Binding-site contacts:
Ligand atom CM2 contacts residue ILE184 of chain 41.A at 3.8 Å (hydrophobic).
Ligand atom C5 contacts residue TYR193 of chain 41.A at 4.0 Å (hydrophobic).
Ligand atom C1B contacts residue ILE95 of chain 41.A at 3.6 Å (hydrophobic).
Ligand atom O1A contacts residue LEU220 of chain 41.A at 3.4 Å.
Ligand atom F1 contacts residue VAL171 of chain 41.A at 3.8 Å.
Ligand atom F1 contacts residue MET182 of chain 41.A at 3.2 Å.
Ligand atom O1B contacts residue ILE119 of chain 41.A at 3.9 Å.
Ligand atom CM6 contacts residue ILE95 of chain 41.A at 3.9 Å (hydrophobic).
Ligand atom C2B contacts residue ILE184 of chain 41.A at 3.8 Å (hydrophobic).
Ligand atom F3 contacts residue VAL24 of chain 41.C at 3.3 Å.
Ligand atom C4 contacts residue TYR193 of chain 41.A at 3.9 Å (hydrophobic).
Ligand atom N2 contacts residue PHE115 of chain 41.A at 3.7 Å.
Ligand atom O1A contacts residue ILE121 of chain 41.A at 3.8 Å.
Ligand atom CM6 contacts residue TRP93 of chain 41.A at 3.7 Å (hydrophobic).
Ligand atom F3 contacts residue PHE147 of chain 41.A at 3.5 Å.
Ligand atom F2 contacts residue PHE147 of chain 41.A at 3.8 Å.
Ligand atom C1C contacts residue TYR193 of chain 41.A at 3.9 Å (hydrophobic).
Ligand atom C3A contacts residue LEU220 of chain 41.A at 4.0 Å (hydrophobic).
Ligand atom N3A contacts residue ILE184 of chain 41.A at 3.9 Å.
Ligand atom F2 contacts residue VAL171 of chain 41.A at 3.9 Å.
Ligand atom C6B contacts residue ILE119 of chain 41.A at 3.8 Å (hydrophobic).
Ligand atom F3 contacts residue ALA169 of chain 41.A at 3.7 Å.
Ligand atom N1A contacts residue LEU220 of chain 41.A at 3.3 Å.
Ligand atom CM2 contacts residue ILE95 of chain 41.A at 4.0 Å (hydrophobic).
Ligand atom F2 contacts residue ALA169 of chain 41.A at 3.6 Å.
Ligand atom O1 contacts residue PHE115 of chain 41.A at 3.4 Å.
Ligand atom C5B contacts residue ILE119 of chain 41.A at 3.9 Å (hydrophobic).
Ligand atom O1 contacts residue THR97 of chain 41.A at 3.8 Å.
Ligand atom CM6 contacts residue ILE119 of chain 41.A at 4.0 Å (hydrophobic).
Ligand atom C3B contacts residue ILE184 of chain 41.A at 3.5 Å (hydrophobic).
Ligand atom N2 contacts residue THR97 of chain 41.A at 3.8 Å.
Ligand atom F2 contacts residue ALA145 of chain 41.A at 2.8 Å.
Ligand atom N3A contacts residue PHE147 of chain 41.A at 3.9 Å.
Ligand atom C2B contacts residue ILE95 of chain 41.A at 3.8 Å (hydrophobic).
Ligand atom CM2 contacts residue PHE147 of chain 41.A at 3.8 Å (hydrophobic).
Ligand atom CM2 contacts residue ILE217 of chain 41.A at 3.4 Å (hydrophobic).
Ligand atom N1A contacts residue ILE119 of chain 41.A at 3.8 Å.
Ligand atom C4 contacts residue ILE217 of chain 41.A at 4.0 Å (hydrophobic).
Ligand atom C6B contacts residue ILE95 of chain 41.A at 4.0 Å (hydrophobic).
Ligand atom C2A contacts residue LEU220 of chain 41.A at 3.8 Å (hydrophobic).

Sequence of chain 41.A:
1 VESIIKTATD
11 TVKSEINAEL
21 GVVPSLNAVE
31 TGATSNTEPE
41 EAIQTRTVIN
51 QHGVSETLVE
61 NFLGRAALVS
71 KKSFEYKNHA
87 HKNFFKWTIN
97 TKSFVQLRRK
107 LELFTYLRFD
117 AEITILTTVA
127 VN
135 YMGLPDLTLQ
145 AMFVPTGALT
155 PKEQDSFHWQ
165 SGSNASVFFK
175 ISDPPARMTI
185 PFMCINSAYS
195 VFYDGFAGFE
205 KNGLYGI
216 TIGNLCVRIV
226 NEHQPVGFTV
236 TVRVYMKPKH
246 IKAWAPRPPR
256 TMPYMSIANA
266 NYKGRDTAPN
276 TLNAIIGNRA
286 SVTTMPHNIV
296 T

The protein below binds the small molecule below.
Small molecule (SMILES): Cc1cc(CCCOc2c(C)cc(-c3noc(C(F)(F)F)n3)cc2C)on1

Sequence of chain 41.C:
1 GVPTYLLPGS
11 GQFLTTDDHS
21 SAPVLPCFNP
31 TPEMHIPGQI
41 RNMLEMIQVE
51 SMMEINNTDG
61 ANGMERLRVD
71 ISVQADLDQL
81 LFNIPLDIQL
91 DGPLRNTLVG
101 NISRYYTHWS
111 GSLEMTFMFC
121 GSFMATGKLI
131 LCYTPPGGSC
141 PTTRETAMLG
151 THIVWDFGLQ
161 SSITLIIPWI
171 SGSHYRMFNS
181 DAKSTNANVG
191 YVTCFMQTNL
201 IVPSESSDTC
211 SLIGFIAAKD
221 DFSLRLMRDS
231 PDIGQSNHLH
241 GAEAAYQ

Sequence of chain 42.C:
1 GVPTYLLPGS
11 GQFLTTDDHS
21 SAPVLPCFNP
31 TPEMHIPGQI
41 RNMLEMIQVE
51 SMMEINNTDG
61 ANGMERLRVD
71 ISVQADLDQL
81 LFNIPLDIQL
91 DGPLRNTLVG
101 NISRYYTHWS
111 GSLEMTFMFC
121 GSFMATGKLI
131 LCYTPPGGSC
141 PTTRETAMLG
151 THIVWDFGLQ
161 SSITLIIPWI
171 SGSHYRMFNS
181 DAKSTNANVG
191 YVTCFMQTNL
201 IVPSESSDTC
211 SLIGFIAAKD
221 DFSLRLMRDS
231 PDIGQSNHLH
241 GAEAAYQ